A small-molecule ligand and the protein it binds are described below.
Small molecule (SMILES): CC(=O)N[C@@H]1[C@@H](O)[C@H](O)[C@@H](CO)O[C@H]1O

Sequence of chain 2.A:
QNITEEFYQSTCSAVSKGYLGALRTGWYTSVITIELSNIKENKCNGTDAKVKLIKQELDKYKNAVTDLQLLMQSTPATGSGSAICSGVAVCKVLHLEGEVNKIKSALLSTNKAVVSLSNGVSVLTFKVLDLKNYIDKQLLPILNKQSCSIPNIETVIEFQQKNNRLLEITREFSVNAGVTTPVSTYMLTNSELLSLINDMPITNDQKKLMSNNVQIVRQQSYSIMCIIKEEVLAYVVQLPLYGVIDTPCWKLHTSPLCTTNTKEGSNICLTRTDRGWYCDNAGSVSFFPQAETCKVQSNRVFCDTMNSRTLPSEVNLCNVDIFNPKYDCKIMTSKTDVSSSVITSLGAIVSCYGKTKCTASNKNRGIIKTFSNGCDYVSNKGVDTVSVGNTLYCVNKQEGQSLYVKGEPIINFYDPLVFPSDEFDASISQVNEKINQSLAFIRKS

Binding-site contacts:
Ligand atom N2 contacts residue ASN2 of chain 2.A at 2.9 Å (h-bond).
Ligand atom C2 contacts residue ASN2 of chain 2.A at 2.5 Å.
Ligand atom O5 contacts residue ASN2 of chain 2.A at 2.4 Å (h-bond).
Ligand atom C3 contacts residue ASN2 of chain 2.A at 3.8 Å.
Ligand atom C8 contacts residue GLN1 of chain 2.A at 4.2 Å.
Ligand atom O7 contacts residue ASN2 of chain 2.A at 4.0 Å.
Ligand atom C1 contacts residue ASN2 of chain 2.A at 1.4 Å.
Ligand atom C7 contacts residue ASN2 of chain 2.A at 3.7 Å.
Ligand atom C4 contacts residue ASN2 of chain 2.A at 4.2 Å.
Ligand atom C5 contacts residue ASN2 of chain 2.A at 3.7 Å.